Sequence of chain 1.A:
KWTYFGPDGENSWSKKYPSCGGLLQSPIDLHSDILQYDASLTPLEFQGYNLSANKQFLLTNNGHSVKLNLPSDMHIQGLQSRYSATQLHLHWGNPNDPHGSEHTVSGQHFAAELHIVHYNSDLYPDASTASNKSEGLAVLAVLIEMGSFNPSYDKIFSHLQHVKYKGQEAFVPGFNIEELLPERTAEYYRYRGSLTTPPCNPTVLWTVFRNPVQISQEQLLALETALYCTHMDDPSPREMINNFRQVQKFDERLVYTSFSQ

Binding-site contacts:
Ligand atom O9 contacts residue THR198 of chain 1.A at 3.0 Å (h-bond).
Ligand atom C5 contacts residue LEU197 of chain 1.A at 3.6 Å (hydrophobic).
Ligand atom N10 contacts residue THR198 of chain 1.A at 2.9 Å (h-bond).
Ligand atom C2 contacts residue THR199 of chain 1.A at 3.0 Å.
Ligand atom O8 contacts residue HIS117 of chain 1.A at 3.3 Å (h-bond).
Ligand atom C16 contacts residue EDO1 of chain 1.I at 3.6 Å.
Ligand atom O9 contacts residue TRP208 of chain 1.A at 3.5 Å.
Ligand atom C3 contacts residue THR199 of chain 1.A at 2.8 Å.
Ligand atom C4 contacts residue LEU197 of chain 1.A at 3.8 Å (hydrophobic).
Ligand atom O8 contacts residue TRP208 of chain 1.A at 3.9 Å.
Ligand atom N10 contacts residue HIS93 of chain 1.A at 3.3 Å (h-bond).
Ligand atom C4 contacts residue EDO1 of chain 1.H at 3.8 Å.
Ligand atom C2 contacts residue LEU197 of chain 1.A at 3.7 Å (hydrophobic).
Ligand atom C20 contacts residue PRO201 of chain 1.A at 3.5 Å (hydrophobic).
Ligand atom S7 contacts residue ZN1 of chain 1.E at 3.0 Å.
Ligand atom C11 contacts residue EDO1 of chain 1.I at 3.7 Å.
Ligand atom C1 contacts residue HIS91 of chain 1.A at 3.9 Å.
Ligand atom C22 contacts residue SER133 of chain 1.A at 3.5 Å.
Ligand atom N10 contacts residue ZN1 of chain 1.E at 1.9 Å.
Ligand atom S7 contacts residue HIS117 of chain 1.A at 3.9 Å.
Ligand atom S7 contacts residue HIS91 of chain 1.A at 3.9 Å.
Ligand atom C6 contacts residue LEU197 of chain 1.A at 3.5 Å (hydrophobic).
Ligand atom O8 contacts residue ZN1 of chain 1.E at 3.0 Å.
Ligand atom O8 contacts residue HIS91 of chain 1.A at 3.3 Å.
Ligand atom C5 contacts residue GLN89 of chain 1.A at 3.8 Å.
Ligand atom C3 contacts residue LEU197 of chain 1.A at 3.8 Å (hydrophobic).
Ligand atom N10 contacts residue HIS117 of chain 1.A at 3.4 Å (h-bond).
Ligand atom C6 contacts residue VAL119 of chain 1.A at 3.5 Å (hydrophobic).
Ligand atom C21 contacts residue SER133 of chain 1.A at 3.0 Å.
Ligand atom O9 contacts residue LEU197 of chain 1.A at 3.4 Å.
Ligand atom O8 contacts residue VAL141 of chain 1.A at 3.7 Å.
Ligand atom C6 contacts residue HIS91 of chain 1.A at 3.8 Å.
Ligand atom C13 contacts residue PRO200 of chain 1.A at 3.8 Å (hydrophobic).
Ligand atom C3 contacts residue EDO1 of chain 1.H at 3.8 Å.
Ligand atom C1 contacts residue LEU197 of chain 1.A at 3.4 Å (hydrophobic).
Ligand atom O12 contacts residue EDO1 of chain 1.I at 3.7 Å.
Ligand atom C2 contacts residue EDO1 of chain 1.H at 3.9 Å.
Ligand atom S7 contacts residue THR198 of chain 1.A at 3.7 Å.
Ligand atom O8 contacts residue VAL119 of chain 1.A at 3.9 Å.
Ligand atom N10 contacts residue HIS91 of chain 1.A at 3.2 Å (h-bond).

A small-molecule ligand and the protein it binds are described below.
Small molecule (SMILES): NS(=O)(=O)c1ccc(C(=O)Cn2cnc3ccccc32)cc1